Binding-site contacts:
Ligand atom C5 contacts residue GLU181 of chain 1.D at 3.4 Å.
Ligand atom O7 contacts residue PRO182 of chain 1.D at 4.1 Å.
Ligand atom C3 contacts residue VAL414 of chain 1.D at 3.1 Å (hydrophobic).
Ligand atom N2 contacts residue SER415 of chain 1.D at 3.3 Å.
Ligand atom O3 contacts residue CYS413 of chain 1.D at 3.4 Å (h-bond).
Ligand atom O6 contacts residue GLY348 of chain 1.D at 3.4 Å (h-bond).
Ligand atom C3 contacts residue ASN232 of chain 1.D at 3.9 Å.
Ligand atom O3 contacts residue VAL414 of chain 1.D at 4.1 Å.
Ligand atom C4 contacts residue VAL414 of chain 1.D at 3.7 Å (hydrophobic).
Ligand atom C2 contacts residue SER415 of chain 1.D at 3.9 Å.
Ligand atom C2 contacts residue ASN232 of chain 1.D at 2.6 Å.
Ligand atom N2 contacts residue ASN232 of chain 1.D at 3.0 Å (h-bond).
Ligand atom O6 contacts residue CYS413 of chain 1.D at 3.8 Å.
Ligand atom O5 contacts residue LYS222 of chain 1.D at 3.8 Å.
Ligand atom C5 contacts residue VAL414 of chain 1.D at 3.9 Å (hydrophobic).
Ligand atom C1 contacts residue SER415 of chain 1.D at 3.7 Å.
Ligand atom O3 contacts residue CYS347 of chain 1.D at 4.1 Å.
Ligand atom C6 contacts residue LYS222 of chain 1.D at 3.6 Å.
Ligand atom O4 contacts residue VAL414 of chain 1.D at 3.7 Å.
Ligand atom C7 contacts residue ASN232 of chain 1.D at 3.5 Å.
Ligand atom C5 contacts residue ASN232 of chain 1.D at 3.4 Å.
Ligand atom C1 contacts residue VAL414 of chain 1.D at 3.8 Å (hydrophobic).
Ligand atom O4 contacts residue SER179 of chain 1.D at 4.1 Å.
Ligand atom C6 contacts residue GLU181 of chain 1.D at 4.0 Å.
Ligand atom O7 contacts residue VAL224 of chain 1.D at 4.0 Å.
Ligand atom O6 contacts residue SER179 of chain 1.D at 3.9 Å.
Ligand atom C6 contacts residue SER179 of chain 1.D at 3.9 Å.
Ligand atom C2 contacts residue VAL414 of chain 1.D at 3.8 Å (hydrophobic).
Ligand atom O4 contacts residue GLU181 of chain 1.D at 4.1 Å.
Ligand atom C3 contacts residue CYS413 of chain 1.D at 3.9 Å (hydrophobic).
Ligand atom O5 contacts residue GLU181 of chain 1.D at 3.9 Å.
Ligand atom O7 contacts residue ASN232 of chain 1.D at 3.9 Å.
Ligand atom O6 contacts residue GLY348 of chain 1.D at 3.9 Å.
Ligand atom O5 contacts residue ASN232 of chain 1.D at 2.1 Å (h-bond).
Ligand atom C8 contacts residue VAL224 of chain 1.D at 4.0 Å (hydrophobic).
Ligand atom O6 contacts residue LYS222 of chain 1.D at 2.7 Å (salt-bridge).
Ligand atom O2 contacts residue GLU181 of chain 1.D at 3.9 Å.
Ligand atom O7 contacts residue VAL414 of chain 1.D at 4.0 Å.
Ligand atom C8 contacts residue LEU231 of chain 1.D at 3.3 Å (hydrophobic).
Ligand atom C1 contacts residue ASN232 of chain 1.D at 1.5 Å.

A small-molecule ligand and the protein it binds are described below.
Small molecule (SMILES): CC(=O)N[C@H]1[C@H](O[C@H]2[C@H](O)[C@@H](NC(C)=O)CO[C@@H]2CO)O[C@H](CO)[C@@H](O[C@@H]2O[C@H](CO[C@H]3O[C@H](CO)[C@@H](O)[C@H](O[C@H]4O[C@H](CO)[C@@H](O)[C@H](O)[C@@H]4O)[C@@H]3O)[C@@H](O)[C@H](O[C@H]3O[C@H](CO)[C@@H](O)[C@H](O)[C@@H]3O[C@H]3O[C@H](CO)[C@@H](O)[C@H](O)[C@@H]3O)[C@@H]2O)[C@@H]1O

Sequence of chain 1.D:
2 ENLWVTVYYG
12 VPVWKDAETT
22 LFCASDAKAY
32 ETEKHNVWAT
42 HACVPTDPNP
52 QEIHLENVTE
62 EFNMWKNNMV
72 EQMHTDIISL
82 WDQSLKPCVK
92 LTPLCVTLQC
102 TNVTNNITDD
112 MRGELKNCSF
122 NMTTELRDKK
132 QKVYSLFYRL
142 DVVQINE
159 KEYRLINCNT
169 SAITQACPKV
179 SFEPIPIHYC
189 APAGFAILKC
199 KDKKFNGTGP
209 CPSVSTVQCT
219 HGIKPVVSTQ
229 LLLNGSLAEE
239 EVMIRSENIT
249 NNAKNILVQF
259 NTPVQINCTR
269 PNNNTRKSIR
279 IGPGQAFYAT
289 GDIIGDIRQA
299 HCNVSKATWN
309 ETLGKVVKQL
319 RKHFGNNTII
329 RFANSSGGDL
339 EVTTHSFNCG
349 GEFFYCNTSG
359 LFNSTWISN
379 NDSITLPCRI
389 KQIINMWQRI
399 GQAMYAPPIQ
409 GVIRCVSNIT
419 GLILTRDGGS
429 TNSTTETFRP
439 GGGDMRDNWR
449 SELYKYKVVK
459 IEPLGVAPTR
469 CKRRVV